Sequence of chain 1.B:
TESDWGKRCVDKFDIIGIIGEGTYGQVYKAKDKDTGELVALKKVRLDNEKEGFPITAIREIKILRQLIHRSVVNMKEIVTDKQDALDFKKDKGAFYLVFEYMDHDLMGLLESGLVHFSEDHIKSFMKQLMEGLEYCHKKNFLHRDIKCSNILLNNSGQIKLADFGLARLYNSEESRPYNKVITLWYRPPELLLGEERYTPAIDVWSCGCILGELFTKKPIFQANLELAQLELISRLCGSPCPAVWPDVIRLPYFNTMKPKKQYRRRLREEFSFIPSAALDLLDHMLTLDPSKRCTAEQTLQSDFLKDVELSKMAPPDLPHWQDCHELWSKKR

Sequence of chain 1.A:
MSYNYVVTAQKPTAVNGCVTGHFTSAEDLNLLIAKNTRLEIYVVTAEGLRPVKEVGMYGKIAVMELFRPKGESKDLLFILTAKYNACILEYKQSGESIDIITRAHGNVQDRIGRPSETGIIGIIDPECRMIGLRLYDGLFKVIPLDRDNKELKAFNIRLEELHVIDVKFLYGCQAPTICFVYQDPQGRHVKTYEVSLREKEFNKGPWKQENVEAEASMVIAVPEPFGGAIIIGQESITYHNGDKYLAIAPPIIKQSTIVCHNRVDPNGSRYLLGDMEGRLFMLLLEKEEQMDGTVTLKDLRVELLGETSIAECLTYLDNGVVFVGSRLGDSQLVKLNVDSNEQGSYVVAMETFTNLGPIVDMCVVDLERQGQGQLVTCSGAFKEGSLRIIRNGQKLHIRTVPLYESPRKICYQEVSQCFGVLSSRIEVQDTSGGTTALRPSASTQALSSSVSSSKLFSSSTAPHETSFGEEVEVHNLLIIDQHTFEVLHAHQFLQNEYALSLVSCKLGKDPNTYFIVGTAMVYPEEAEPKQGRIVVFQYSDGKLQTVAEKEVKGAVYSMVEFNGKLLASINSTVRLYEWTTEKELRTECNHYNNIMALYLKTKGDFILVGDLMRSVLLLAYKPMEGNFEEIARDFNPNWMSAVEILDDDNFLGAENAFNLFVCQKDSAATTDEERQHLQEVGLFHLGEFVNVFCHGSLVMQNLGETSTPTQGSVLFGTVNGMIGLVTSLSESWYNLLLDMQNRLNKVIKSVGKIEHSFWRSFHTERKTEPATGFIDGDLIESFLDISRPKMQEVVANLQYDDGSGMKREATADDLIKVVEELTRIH

Binding-site contacts:
Ligand atom C4' contacts residue ILE25 of chain 1.B at 3.8 Å (hydrophobic).
Ligand atom C2B contacts residue ASN607 of chain 1.A at 3.8 Å.
Ligand atom C6' contacts residue ASP109 of chain 1.B at 3.6 Å.
Ligand atom C4B contacts residue ARG647 of chain 1.A at 3.4 Å.
Ligand atom N7 contacts residue MET108 of chain 1.B at 3.3 Å (h-bond).
Ligand atom C4B contacts residue ARG628 of chain 1.A at 3.8 Å.
Ligand atom C6' contacts residue TYR107 of chain 1.B at 3.4 Å (hydrophobic).
Ligand atom C11 contacts residue ALA46 of chain 1.B at 3.5 Å (hydrophobic).
Ligand atom C5B contacts residue ARG628 of chain 1.A at 3.7 Å.
Ligand atom C5B contacts residue ARG647 of chain 1.A at 3.8 Å.
Ligand atom N7 contacts residue LEU158 of chain 1.B at 3.8 Å.
Ligand atom O1 contacts residue ASP111 of chain 1.B at 3.2 Å (salt-bridge).
Ligand atom CA' contacts residue HIS110 of chain 1.B at 3.5 Å.
Ligand atom C1' contacts residue ASP109 of chain 1.B at 3.8 Å.
Ligand atom N6 contacts residue MET108 of chain 1.B at 2.9 Å (h-bond).
Ligand atom N7 contacts residue ALA46 of chain 1.B at 3.7 Å.
Ligand atom C8 contacts residue GLU106 of chain 1.B at 3.3 Å.
Ligand atom C11 contacts residue PHE105 of chain 1.B at 3.5 Å (hydrophobic).
Ligand atom C5' contacts residue TYR107 of chain 1.B at 3.4 Å (hydrophobic).
Ligand atom C2 contacts residue LEU158 of chain 1.B at 3.5 Å (hydrophobic).
Ligand atom N1B contacts residue ARG628 of chain 1.A at 3.7 Å.
Ligand atom C3B contacts residue ASN607 of chain 1.A at 3.4 Å.
Ligand atom C4 contacts residue LEU158 of chain 1.B at 3.2 Å (hydrophobic).
Ligand atom C6 contacts residue LEU158 of chain 1.B at 3.8 Å (hydrophobic).
Ligand atom CA' contacts residue MET108 of chain 1.B at 3.1 Å (hydrophobic).
Ligand atom N1B contacts residue ILE25 of chain 1.B at 3.4 Å (h-bond).
Ligand atom CA' contacts residue ASP109 of chain 1.B at 3.7 Å.
Ligand atom N9 contacts residue LEU158 of chain 1.B at 3.5 Å.
Ligand atom N9 contacts residue ALA46 of chain 1.B at 3.7 Å.
Ligand atom C2' contacts residue ARG628 of chain 1.A at 3.1 Å.
Ligand atom C6' contacts residue MET108 of chain 1.B at 3.6 Å (hydrophobic).
Ligand atom C4' contacts residue ARG628 of chain 1.A at 3.8 Å.
Ligand atom C8 contacts residue ALA46 of chain 1.B at 3.2 Å (hydrophobic).
Ligand atom C1B contacts residue ILE25 of chain 1.B at 3.7 Å (hydrophobic).
Ligand atom C3' contacts residue ARG628 of chain 1.A at 3.2 Å.
Ligand atom N3 contacts residue LEU158 of chain 1.B at 3.6 Å.
Ligand atom C5' contacts residue ILE25 of chain 1.B at 3.8 Å (hydrophobic).
Ligand atom C5 contacts residue LEU158 of chain 1.B at 3.5 Å (hydrophobic).
Ligand atom C1B contacts residue ARG628 of chain 1.A at 3.8 Å.
Ligand atom N1 contacts residue LEU158 of chain 1.B at 3.5 Å.

A small-molecule ligand and the protein it binds are described below.
Small molecule (SMILES): CC[C@H](CO)Nc1nc(NCc2ccc(-c3ccccn3)cc2)c2ncn(C(C)C)c2n1